Sequence of chain 1.D:
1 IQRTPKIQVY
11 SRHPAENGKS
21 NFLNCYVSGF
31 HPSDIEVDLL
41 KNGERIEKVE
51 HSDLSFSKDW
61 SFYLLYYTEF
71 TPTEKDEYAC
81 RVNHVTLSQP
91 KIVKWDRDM

Sequence of chain 1.C:
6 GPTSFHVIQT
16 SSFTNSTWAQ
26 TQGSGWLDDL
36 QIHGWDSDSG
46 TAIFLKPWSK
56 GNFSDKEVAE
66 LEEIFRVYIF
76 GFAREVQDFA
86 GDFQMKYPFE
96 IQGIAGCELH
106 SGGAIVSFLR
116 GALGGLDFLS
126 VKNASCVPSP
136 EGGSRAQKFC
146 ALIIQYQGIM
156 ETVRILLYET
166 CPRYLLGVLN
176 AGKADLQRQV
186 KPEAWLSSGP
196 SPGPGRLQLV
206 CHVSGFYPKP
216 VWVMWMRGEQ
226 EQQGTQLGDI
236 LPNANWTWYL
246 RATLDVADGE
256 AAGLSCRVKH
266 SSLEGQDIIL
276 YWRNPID

Binding-site contacts:
Ligand atom C4 contacts residue ASP34 of chain 1.D at 4.0 Å.
Ligand atom C6 contacts residue THR19 of chain 1.C at 3.8 Å.
Ligand atom C4 contacts residue ASN20 of chain 1.C at 4.4 Å.
Ligand atom O5 contacts residue TRP23 of chain 1.C at 3.8 Å.
Ligand atom C5 contacts residue TRP23 of chain 1.C at 4.0 Å (hydrophobic).
Ligand atom C5 contacts residue THR19 of chain 1.C at 4.3 Å.
Ligand atom C6 contacts residue THR19 of chain 1.C at 4.2 Å.
Ligand atom N2 contacts residue ASN20 of chain 1.C at 2.9 Å (h-bond).
Ligand atom C1 contacts residue ASN20 of chain 1.C at 1.5 Å.
Ligand atom O3 contacts residue ASP34 of chain 1.D at 4.0 Å.
Ligand atom N2 contacts residue THR22 of chain 1.C at 4.3 Å.
Ligand atom C4 contacts residue THR19 of chain 1.C at 4.2 Å.
Ligand atom C1 contacts residue THR19 of chain 1.C at 4.4 Å.
Ligand atom O5 contacts residue THR19 of chain 1.C at 3.3 Å.
Ligand atom C1 contacts residue THR19 of chain 1.C at 4.1 Å.
Ligand atom C6 contacts residue TRP23 of chain 1.C at 4.0 Å (hydrophobic).
Ligand atom C3 contacts residue THR19 of chain 1.C at 4.5 Å.
Ligand atom C1 contacts residue TRP23 of chain 1.C at 4.0 Å (hydrophobic).
Ligand atom C2 contacts residue ASN20 of chain 1.C at 2.6 Å.
Ligand atom C7 contacts residue ASN20 of chain 1.C at 3.2 Å.
Ligand atom O6 contacts residue THR19 of chain 1.C at 3.6 Å.
Ligand atom C8 contacts residue ASN20 of chain 1.C at 4.3 Å.
Ligand atom O5 contacts residue ASN20 of chain 1.C at 2.5 Å (h-bond).
Ligand atom O7 contacts residue ASN20 of chain 1.C at 3.2 Å (h-bond).
Ligand atom C1 contacts residue THR22 of chain 1.C at 4.3 Å.
Ligand atom C5 contacts residue THR19 of chain 1.C at 3.5 Å.
Ligand atom O4 contacts residue ASP34 of chain 1.D at 3.2 Å (salt-bridge).
Ligand atom C5 contacts residue ASN20 of chain 1.C at 3.8 Å.
Ligand atom C3 contacts residue ASN20 of chain 1.C at 3.9 Å.

The protein below binds the small molecule below.
Small molecule (SMILES): CC(=O)N[C@H]1CO[C@H](CO[C@@H]2O[C@@H](C)[C@@H](O)[C@@H](O)[C@@H]2O)[C@@H](O)[C@@H]1O